The small molecule below binds the protein below.
Small molecule (SMILES): N#Cc1c(C(F)(F)F)cc(O)n2c1nc1ccccc12

Sequence of chain 1.A:
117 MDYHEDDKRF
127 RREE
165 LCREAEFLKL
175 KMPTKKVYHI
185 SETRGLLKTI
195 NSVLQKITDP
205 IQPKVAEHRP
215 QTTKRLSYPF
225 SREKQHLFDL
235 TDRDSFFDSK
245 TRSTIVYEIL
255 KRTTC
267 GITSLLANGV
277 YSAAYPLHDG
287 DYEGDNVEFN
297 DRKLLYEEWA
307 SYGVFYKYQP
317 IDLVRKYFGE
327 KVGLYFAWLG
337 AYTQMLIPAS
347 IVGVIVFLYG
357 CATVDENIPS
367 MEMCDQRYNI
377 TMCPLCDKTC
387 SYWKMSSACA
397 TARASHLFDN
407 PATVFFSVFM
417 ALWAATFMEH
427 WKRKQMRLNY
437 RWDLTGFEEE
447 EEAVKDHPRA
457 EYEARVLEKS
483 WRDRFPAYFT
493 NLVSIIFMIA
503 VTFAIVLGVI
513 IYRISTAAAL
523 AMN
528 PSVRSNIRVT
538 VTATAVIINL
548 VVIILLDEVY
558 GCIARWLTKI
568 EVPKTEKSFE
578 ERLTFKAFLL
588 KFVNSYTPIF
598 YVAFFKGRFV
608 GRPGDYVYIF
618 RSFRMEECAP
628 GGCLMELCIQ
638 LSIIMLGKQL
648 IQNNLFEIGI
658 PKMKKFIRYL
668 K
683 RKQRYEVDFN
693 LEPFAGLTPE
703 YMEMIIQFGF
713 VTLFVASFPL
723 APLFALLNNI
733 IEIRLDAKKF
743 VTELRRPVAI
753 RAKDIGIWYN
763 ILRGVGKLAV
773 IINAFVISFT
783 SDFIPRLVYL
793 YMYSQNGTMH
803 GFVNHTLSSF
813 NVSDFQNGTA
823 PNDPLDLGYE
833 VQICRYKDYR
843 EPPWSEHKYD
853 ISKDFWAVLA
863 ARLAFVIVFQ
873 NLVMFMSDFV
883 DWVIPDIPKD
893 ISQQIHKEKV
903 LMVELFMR

Binding-site contacts:
Ligand atom N06 contacts residue GLN637 of chain 1.A at 3.4 Å (h-bond).
Ligand atom O04 contacts residue ARG515 of chain 1.A at 3.5 Å (salt-bridge).
Ligand atom N07 contacts residue VAL543 of chain 1.A at 3.2 Å.
Ligand atom C16 contacts residue VAL599 of chain 1.A at 3.9 Å (hydrophobic).
Ligand atom C11 contacts residue THR539 of chain 1.A at 4.1 Å.
Ligand atom C20 contacts residue VAL511 of chain 1.A at 3.9 Å (hydrophobic).
Ligand atom C18 contacts residue PRO595 of chain 1.A at 3.5 Å (hydrophobic).
Ligand atom C12 contacts residue VAL599 of chain 1.A at 3.7 Å (hydrophobic).
Ligand atom C14 contacts residue THR539 of chain 1.A at 3.9 Å.
Ligand atom C17 contacts residue VAL543 of chain 1.A at 3.3 Å (hydrophobic).
Ligand atom O04 contacts residue LYS603 of chain 1.A at 2.9 Å (salt-bridge).
Ligand atom C16 contacts residue TYR598 of chain 1.A at 3.5 Å (hydrophobic).
Ligand atom C18 contacts residue VAL511 of chain 1.A at 4.0 Å (hydrophobic).
Ligand atom C08 contacts residue GLN637 of chain 1.A at 3.8 Å.
Ligand atom F02 contacts residue ILE636 of chain 1.A at 3.5 Å.
Ligand atom O04 contacts residue VAL599 of chain 1.A at 3.9 Å.
Ligand atom F03 contacts residue GLU633 of chain 1.A at 3.5 Å.
Ligand atom F01 contacts residue THR539 of chain 1.A at 3.2 Å.
Ligand atom C14 contacts residue GLU633 of chain 1.A at 3.5 Å.
Ligand atom C19 contacts residue ILE512 of chain 1.A at 3.7 Å (hydrophobic).
Ligand atom F02 contacts residue GLU633 of chain 1.A at 2.5 Å.
Ligand atom F01 contacts residue ILE636 of chain 1.A at 3.6 Å.
Ligand atom N05 contacts residue VAL599 of chain 1.A at 3.5 Å.
Ligand atom C10 contacts residue VAL599 of chain 1.A at 3.5 Å (hydrophobic).
Ligand atom C09 contacts residue VAL543 of chain 1.A at 3.9 Å (hydrophobic).
Ligand atom F03 contacts residue ILE636 of chain 1.A at 4.1 Å.
Ligand atom C17 contacts residue GLN637 of chain 1.A at 3.3 Å.
Ligand atom C19 contacts residue TYR598 of chain 1.A at 3.4 Å (hydrophobic).
Ligand atom C20 contacts residue VAL508 of chain 1.A at 3.9 Å (hydrophobic).
Ligand atom C09 contacts residue GLN637 of chain 1.A at 3.9 Å.
Ligand atom C18 contacts residue ASN546 of chain 1.A at 3.3 Å.
Ligand atom C08 contacts residue VAL599 of chain 1.A at 4.1 Å (hydrophobic).
Ligand atom C20 contacts residue ASN546 of chain 1.A at 4.0 Å.
Ligand atom F03 contacts residue THR539 of chain 1.A at 3.9 Å.
Ligand atom N07 contacts residue GLN637 of chain 1.A at 3.2 Å.
Ligand atom F01 contacts residue VAL543 of chain 1.A at 4.0 Å.
Ligand atom C12 contacts residue ARG515 of chain 1.A at 3.8 Å.
Ligand atom C15 contacts residue ARG515 of chain 1.A at 3.8 Å.
Ligand atom F02 contacts residue GLN637 of chain 1.A at 2.9 Å.
Ligand atom C20 contacts residue PRO595 of chain 1.A at 4.1 Å (hydrophobic).